A small-molecule ligand and the protein it binds are described below.
Small molecule (SMILES): Nc1nc(O)c2nc(CNc3ccc(C(=O)O)cc3)cnc2n1

Binding-site contacts:
Ligand atom C18 contacts residue PHE141 of chain 1.B at 3.5 Å (hydrophobic).
Ligand atom C16 contacts residue PHE183 of chain 1.B at 3.5 Å (hydrophobic).
Ligand atom C10 contacts residue ARG249 of chain 1.B at 3.4 Å.
Ligand atom C12 contacts residue ASP86 of chain 1.B at 3.5 Å.
Ligand atom O22 contacts residue LYS215 of chain 1.B at 3.5 Å.
Ligand atom C7 contacts residue ASN105 of chain 1.B at 3.6 Å.
Ligand atom O23 contacts residue GLY181 of chain 1.B at 3.6 Å.
Ligand atom N11 contacts residue ASP177 of chain 1.B at 3.0 Å (salt-bridge).
Ligand atom N4 contacts residue MET130 of chain 1.B at 3.3 Å (h-bond).
Ligand atom N6 contacts residue ARG249 of chain 1.B at 3.5 Å (salt-bridge).
Ligand atom N14 contacts residue THR51 of chain 1.B at 3.3 Å (h-bond).
Ligand atom C13 contacts residue THR51 of chain 1.B at 3.6 Å.
Ligand atom N8 contacts residue ARG249 of chain 1.B at 3.4 Å.
Ligand atom N11 contacts residue PHE209 of chain 1.B at 3.4 Å.
Ligand atom O22 contacts residue SER216 of chain 1.B at 2.8 Å (h-bond).
Ligand atom N14 contacts residue PHE183 of chain 1.B at 3.4 Å.
Ligand atom O1 contacts residue LYS215 of chain 1.B at 3.0 Å (salt-bridge).
Ligand atom N6 contacts residue PHE183 of chain 1.B at 3.5 Å.
Ligand atom N9 contacts residue ASN105 of chain 1.B at 3.0 Å (h-bond).
Ligand atom N6 contacts residue LYS215 of chain 1.B at 3.1 Å (salt-bridge).
Ligand atom C21 contacts residue SER216 of chain 1.B at 3.4 Å.
Ligand atom O23 contacts residue SER216 of chain 1.B at 2.7 Å (h-bond).
Ligand atom N8 contacts residue VAL107 of chain 1.B at 3.6 Å.
Ligand atom C7 contacts residue ASP177 of chain 1.B at 3.1 Å.
Ligand atom C13 contacts residue POP1 of chain 1.D at 3.3 Å.
Ligand atom N8 contacts residue ASP86 of chain 1.B at 2.9 Å (salt-bridge).
Ligand atom C2 contacts residue SER211 of chain 1.B at 3.6 Å.
Ligand atom C3 contacts residue ARG249 of chain 1.B at 3.7 Å.
Ligand atom N4 contacts residue ASP177 of chain 1.B at 2.7 Å (salt-bridge).
Ligand atom C12 contacts residue ARG249 of chain 1.B at 3.4 Å.
Ligand atom O23 contacts residue GLY182 of chain 1.B at 2.7 Å (h-bond).
Ligand atom C16 contacts residue THR51 of chain 1.B at 3.7 Å.
Ligand atom N11 contacts residue ASN105 of chain 1.B at 2.6 Å (h-bond).
Ligand atom C5 contacts residue VAL107 of chain 1.B at 3.7 Å (hydrophobic).
Ligand atom O1 contacts residue SER211 of chain 1.B at 3.5 Å.
Ligand atom C2 contacts residue MET130 of chain 1.B at 3.6 Å (hydrophobic).
Ligand atom C15 contacts residue THR51 of chain 1.B at 3.6 Å.
Ligand atom C7 contacts residue MET130 of chain 1.B at 3.6 Å (hydrophobic).
Ligand atom C19 contacts residue LYS215 of chain 1.B at 3.6 Å.
Ligand atom C12 contacts residue THR51 of chain 1.B at 3.4 Å.

Sequence of chain 1.B:
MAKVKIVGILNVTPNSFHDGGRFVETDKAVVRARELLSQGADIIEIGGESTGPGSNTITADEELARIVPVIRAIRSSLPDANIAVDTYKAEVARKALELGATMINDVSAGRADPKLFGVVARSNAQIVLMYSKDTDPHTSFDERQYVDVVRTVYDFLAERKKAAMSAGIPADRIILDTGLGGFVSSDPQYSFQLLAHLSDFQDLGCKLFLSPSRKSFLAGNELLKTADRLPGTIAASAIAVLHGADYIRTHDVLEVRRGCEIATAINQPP